Sequence of chain 1.G:
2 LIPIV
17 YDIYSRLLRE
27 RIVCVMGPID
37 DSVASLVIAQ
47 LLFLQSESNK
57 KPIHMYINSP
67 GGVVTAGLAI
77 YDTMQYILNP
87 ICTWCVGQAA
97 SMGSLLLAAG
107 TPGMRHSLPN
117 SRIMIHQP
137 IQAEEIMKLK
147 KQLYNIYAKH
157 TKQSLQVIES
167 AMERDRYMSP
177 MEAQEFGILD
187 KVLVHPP

This small molecule binds to this protein.
Small molecule (SMILES): CC[C@H](C)[C@H]1C(=O)N(Cc2cccc3ccccc23)C[C@@H]2N(C(=O)NCc3ccc(Br)cc3)CCC(=O)N12

Binding-site contacts:
Ligand atom C20 contacts residue TRP90 of chain 1.G at 3.4 Å (hydrophobic).
Ligand atom C35 contacts residue GLU26 of chain 1.G at 3.5 Å.
Ligand atom C39 contacts residue PHE49 of chain 1.F at 3.6 Å (hydrophobic).
Ligand atom C38 contacts residue ARG22 of chain 1.G at 3.4 Å.
Ligand atom C25 contacts residue THR79 of chain 1.F at 3.8 Å.
Ligand atom C42 contacts residue GLU26 of chain 1.G at 3.9 Å.
Ligand atom C46 contacts residue GLN51 of chain 1.F at 3.5 Å.
Ligand atom C41 contacts residue LEU23 of chain 1.G at 3.6 Å (hydrophobic).
Ligand atom C24 contacts residue TYR82 of chain 1.F at 3.7 Å (hydrophobic).
Ligand atom C30 contacts residue TRP90 of chain 1.G at 4.0 Å (hydrophobic).
Ligand atom O1 contacts residue LEU48 of chain 1.F at 3.9 Å.
Ligand atom C26 contacts residue LEU48 of chain 1.F at 3.8 Å (hydrophobic).
Ligand atom C41 contacts residue LEU48 of chain 1.F at 3.9 Å (hydrophobic).
Ligand atom C23 contacts residue TYR82 of chain 1.F at 4.0 Å (hydrophobic).
Ligand atom C37 contacts residue GLU26 of chain 1.G at 3.5 Å.
Ligand atom BR1 contacts residue ILE19 of chain 1.G at 3.6 Å.
Ligand atom BR1 contacts residue LEU23 of chain 1.G at 3.7 Å.
Ligand atom C42 contacts residue LEU48 of chain 1.F at 3.7 Å (hydrophobic).
Ligand atom C26 contacts residue ILE44 of chain 1.F at 3.8 Å (hydrophobic).
Ligand atom C46 contacts residue TYR82 of chain 1.F at 3.7 Å (hydrophobic).
Ligand atom C38 contacts residue PHE49 of chain 1.F at 3.7 Å (hydrophobic).
Ligand atom C28 contacts residue TYR62 of chain 1.G at 3.8 Å (hydrophobic).
Ligand atom BR1 contacts residue PHE49 of chain 1.F at 3.7 Å.
Ligand atom C36 contacts residue LEU48 of chain 1.F at 3.9 Å (hydrophobic).
Ligand atom C36 contacts residue GLU26 of chain 1.G at 3.4 Å.
Ligand atom N34 contacts residue GLU26 of chain 1.G at 3.0 Å (salt-bridge).
Ligand atom O32 contacts residue TRP90 of chain 1.G at 3.8 Å.
Ligand atom C38 contacts residue GLU26 of chain 1.G at 4.0 Å.
Ligand atom C27 contacts residue LEU48 of chain 1.F at 3.7 Å (hydrophobic).
Ligand atom C11 contacts residue PRO192 of chain 1.G at 3.7 Å (hydrophobic).
Ligand atom C28 contacts residue LEU48 of chain 1.F at 3.8 Å (hydrophobic).
Ligand atom C37 contacts residue SER52 of chain 1.F at 3.7 Å.
Ligand atom C41 contacts residue PHE49 of chain 1.F at 3.8 Å (hydrophobic).
Ligand atom C37 contacts residue PHE49 of chain 1.F at 4.0 Å (hydrophobic).
Ligand atom O32 contacts residue TYR82 of chain 1.F at 3.1 Å (h-bond).
Ligand atom C29 contacts residue ILE28 of chain 1.G at 3.8 Å (hydrophobic).
Ligand atom C35 contacts residue SER52 of chain 1.F at 3.4 Å.
Ligand atom C21 contacts residue TRP90 of chain 1.G at 3.9 Å (hydrophobic).
Ligand atom C37 contacts residue ARG22 of chain 1.G at 3.4 Å.
Ligand atom BR1 contacts residue ARG22 of chain 1.G at 3.8 Å.

Sequence of chain 1.F:
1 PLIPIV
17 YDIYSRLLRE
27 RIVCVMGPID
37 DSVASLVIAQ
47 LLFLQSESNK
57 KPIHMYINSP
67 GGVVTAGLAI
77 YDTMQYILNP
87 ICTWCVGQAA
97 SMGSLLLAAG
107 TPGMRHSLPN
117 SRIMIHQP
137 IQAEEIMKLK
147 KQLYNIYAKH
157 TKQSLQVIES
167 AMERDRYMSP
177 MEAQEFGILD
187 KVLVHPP